Sequence of chain 1.A:
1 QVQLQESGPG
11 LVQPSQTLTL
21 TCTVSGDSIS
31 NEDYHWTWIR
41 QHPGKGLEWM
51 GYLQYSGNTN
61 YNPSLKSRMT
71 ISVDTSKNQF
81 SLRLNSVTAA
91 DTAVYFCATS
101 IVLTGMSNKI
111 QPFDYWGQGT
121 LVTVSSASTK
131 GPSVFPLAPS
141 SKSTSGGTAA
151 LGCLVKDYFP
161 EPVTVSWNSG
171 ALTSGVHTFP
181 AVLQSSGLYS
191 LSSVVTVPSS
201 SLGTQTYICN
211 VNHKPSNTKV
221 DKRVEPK

Binding-site contacts:
Ligand atom OE1 contacts residue TYR52 of chain 1.A at 3.2 Å (h-bond).
Ligand atom CG contacts residue LYS30 of chain 1.B at 3.6 Å.
Ligand atom CD contacts residue TRP96 of chain 1.B at 3.7 Å (hydrophobic).
Ligand atom CG contacts residue LYS29 of chain 1.B at 3.7 Å.
Ligand atom C contacts residue TYR33 of chain 1.B at 3.4 Å (hydrophobic).
Ligand atom O contacts residue TYR31 of chain 1.B at 2.8 Å (h-bond).
Ligand atom OD1 contacts residue LYS30 of chain 1.B at 2.5 Å (salt-bridge).
Ligand atom CD1 contacts residue TRP96 of chain 1.B at 3.4 Å (hydrophobic).
Ligand atom CE1 contacts residue SER89 of chain 1.B at 3.7 Å.
Ligand atom CG2 contacts residue TYR52 of chain 1.A at 3.5 Å (hydrophobic).
Ligand atom CE contacts residue LYS30 of chain 1.B at 3.7 Å.
Ligand atom O contacts residue LYS30 of chain 1.B at 3.2 Å.
Ligand atom CE contacts residue ASP50 of chain 1.B at 3.2 Å.
Ligand atom CG2 contacts residue HIS35 of chain 1.A at 3.7 Å.
Ligand atom OE2 contacts residue TYR52 of chain 1.A at 2.6 Å (h-bond).
Ligand atom OE2 contacts residue TRP96 of chain 1.B at 2.9 Å (h-bond).
Ligand atom CG contacts residue TRP96 of chain 1.B at 3.7 Å (hydrophobic).
Ligand atom CG1 contacts residue VAL102 of chain 1.A at 3.7 Å (hydrophobic).
Ligand atom CD2 contacts residue TYR33 of chain 1.B at 3.6 Å (hydrophobic).
Ligand atom O contacts residue LYS29 of chain 1.B at 3.6 Å (salt-bridge).
Ligand atom CG contacts residue ALA90 of chain 1.B at 3.7 Å (hydrophobic).
Ligand atom NZ contacts residue ASP50 of chain 1.B at 3.0 Å (salt-bridge).
Ligand atom O contacts residue LYS49 of chain 1.B at 3.4 Å (salt-bridge).
Ligand atom CA contacts residue TYR33 of chain 1.B at 3.5 Å (hydrophobic).
Ligand atom CB contacts residue VAL102 of chain 1.A at 3.7 Å (hydrophobic).
Ligand atom CD1 contacts residue SER100 of chain 1.A at 3.3 Å.
Ligand atom NZ contacts residue LEU27 of chain 1.B at 3.0 Å (h-bond).
Ligand atom CB contacts residue LYS29 of chain 1.B at 3.7 Å.
Ligand atom CD contacts residue TYR52 of chain 1.A at 3.3 Å (hydrophobic).
Ligand atom OE2 contacts residue ASN60 of chain 1.A at 3.1 Å (h-bond).
Ligand atom O contacts residue TYR33 of chain 1.B at 2.6 Å (h-bond).
Ligand atom CD2 contacts residue ALA90 of chain 1.B at 3.6 Å (hydrophobic).
Ligand atom CE contacts residue LEU27 of chain 1.B at 3.6 Å (hydrophobic).
Ligand atom CD contacts residue PRO28 of chain 1.B at 3.5 Å (hydrophobic).
Ligand atom CD2 contacts residue LYS109 of chain 1.A at 3.7 Å.
Ligand atom N contacts residue LYS29 of chain 1.B at 3.2 Å (salt-bridge).
Ligand atom CG contacts residue GLY94 of chain 1.B at 3.7 Å.
Ligand atom CD1 contacts residue TYR31 of chain 1.B at 3.7 Å (hydrophobic).
Ligand atom CG contacts residue TYR31 of chain 1.B at 3.7 Å (hydrophobic).
Ligand atom O contacts residue TYR31 of chain 1.B at 3.6 Å.

Sequence of chain 1.B:
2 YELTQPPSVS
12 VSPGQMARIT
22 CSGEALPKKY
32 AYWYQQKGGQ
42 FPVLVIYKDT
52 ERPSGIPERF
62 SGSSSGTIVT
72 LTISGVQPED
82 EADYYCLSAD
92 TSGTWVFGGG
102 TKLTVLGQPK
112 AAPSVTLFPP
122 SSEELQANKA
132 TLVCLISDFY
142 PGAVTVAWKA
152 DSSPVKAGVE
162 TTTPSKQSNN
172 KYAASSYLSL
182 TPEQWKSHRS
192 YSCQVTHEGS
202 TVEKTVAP

This small molecule binds to this protein.
Small molecule (SMILES): CC[C@H](C)[C@H](NC(=O)[C@H](Cc1ccccc1)NC(=O)[C@H](CO)NC(=O)[C@H](C)N)C(=O)N[C@@H](CCC(=O)O)C(=O)N[C@@H](CC(=O)O)C(=O)N[C@@H](CC(C)C)C(=O)N[C@@H](CC(C)C)C(=O)N[C@@H](Cc1ccccc1)C(=O)N[C@@H](CC(N)=O)C(=O)N[C@H](C=O)CCCCN